This small molecule binds to this protein.
Small molecule (SMILES): CCCSc1ccc(S(N)(=O)=O)cc1

Binding-site contacts:
Ligand atom C5 contacts residue LEU197 of chain 1.A at 3.6 Å (hydrophobic).
Ligand atom O1 contacts residue HIS91 of chain 1.A at 3.3 Å.
Ligand atom C5 contacts residue EDO1 of chain 1.F at 4.1 Å.
Ligand atom S2 contacts residue HIS117 of chain 1.A at 3.9 Å.
Ligand atom N3 contacts residue ZN1 of chain 1.E at 1.9 Å.
Ligand atom O4 contacts residue LEU197 of chain 1.A at 3.3 Å.
Ligand atom N3 contacts residue GLU104 of chain 1.A at 3.9 Å.
Ligand atom C9 contacts residue GLN89 of chain 1.A at 4.1 Å.
Ligand atom C9 contacts residue LEU197 of chain 1.A at 3.7 Å (hydrophobic).
Ligand atom N3 contacts residue HIS93 of chain 1.A at 3.3 Å (h-bond).
Ligand atom C7 contacts residue EDO1 of chain 1.F at 3.8 Å.
Ligand atom N3 contacts residue THR198 of chain 1.A at 2.8 Å (h-bond).
Ligand atom C8 contacts residue EDO1 of chain 1.F at 3.8 Å.
Ligand atom C10 contacts residue LEU197 of chain 1.A at 3.6 Å (hydrophobic).
Ligand atom S2 contacts residue THR198 of chain 1.A at 3.8 Å.
Ligand atom C14 contacts residue LEU139 of chain 1.A at 4.1 Å (hydrophobic).
Ligand atom C10 contacts residue EDO1 of chain 1.F at 4.1 Å.
Ligand atom O4 contacts residue TRP208 of chain 1.A at 3.6 Å.
Ligand atom N3 contacts residue HIS117 of chain 1.A at 3.4 Å (h-bond).
Ligand atom O1 contacts residue ZN1 of chain 1.E at 3.0 Å.
Ligand atom S2 contacts residue HIS91 of chain 1.A at 3.8 Å.
Ligand atom C7 contacts residue THR199 of chain 1.A at 3.1 Å.
Ligand atom N3 contacts residue HIS91 of chain 1.A at 3.3 Å (h-bond).
Ligand atom C7 contacts residue LEU197 of chain 1.A at 3.9 Å (hydrophobic).
Ligand atom C10 contacts residue VAL119 of chain 1.A at 3.7 Å (hydrophobic).
Ligand atom C6 contacts residue EDO1 of chain 1.F at 3.8 Å.
Ligand atom S2 contacts residue ZN1 of chain 1.E at 3.0 Å.
Ligand atom O1 contacts residue HIS117 of chain 1.A at 3.3 Å (h-bond).
Ligand atom O4 contacts residue THR198 of chain 1.A at 2.9 Å (h-bond).
Ligand atom C6 contacts residue LEU197 of chain 1.A at 3.8 Å (hydrophobic).
Ligand atom C5 contacts residue HIS91 of chain 1.A at 3.9 Å.
Ligand atom O1 contacts residue VAL141 of chain 1.A at 3.8 Å.
Ligand atom C14 contacts residue SER133 of chain 1.A at 4.0 Å.
Ligand atom C8 contacts residue LEU197 of chain 1.A at 3.9 Å (hydrophobic).
Ligand atom C9 contacts residue EDO1 of chain 1.F at 4.0 Å.
Ligand atom C6 contacts residue THR199 of chain 1.A at 3.3 Å.
Ligand atom C10 contacts residue HIS91 of chain 1.A at 3.8 Å.
Ligand atom O1 contacts residue TRP208 of chain 1.A at 3.9 Å.
Ligand atom O1 contacts residue VAL119 of chain 1.A at 3.9 Å.
Ligand atom C14 contacts residue ALA129 of chain 1.A at 3.9 Å (hydrophobic).

Sequence of chain 1.A:
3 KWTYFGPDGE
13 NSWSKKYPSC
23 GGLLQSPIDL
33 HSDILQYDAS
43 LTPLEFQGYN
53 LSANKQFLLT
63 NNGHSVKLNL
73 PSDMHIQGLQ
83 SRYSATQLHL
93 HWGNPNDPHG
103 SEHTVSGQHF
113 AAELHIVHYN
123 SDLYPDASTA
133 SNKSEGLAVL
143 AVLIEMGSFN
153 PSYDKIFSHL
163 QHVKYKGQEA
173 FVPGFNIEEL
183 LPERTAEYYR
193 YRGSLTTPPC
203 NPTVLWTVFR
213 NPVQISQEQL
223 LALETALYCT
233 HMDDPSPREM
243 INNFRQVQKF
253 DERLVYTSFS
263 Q